Sequence of chain 1.B:
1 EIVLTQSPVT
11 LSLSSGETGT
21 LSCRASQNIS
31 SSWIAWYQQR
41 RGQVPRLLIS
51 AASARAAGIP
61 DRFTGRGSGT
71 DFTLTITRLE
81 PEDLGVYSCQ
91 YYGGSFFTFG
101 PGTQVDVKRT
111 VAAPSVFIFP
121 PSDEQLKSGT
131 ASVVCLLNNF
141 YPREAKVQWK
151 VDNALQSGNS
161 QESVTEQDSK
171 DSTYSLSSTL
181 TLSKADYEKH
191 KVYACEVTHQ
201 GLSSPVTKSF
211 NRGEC

Binding-site contacts:
Ligand atom C3 contacts residue ASN28 of chain 1.B at 3.8 Å.
Ligand atom C2 contacts residue ASN28 of chain 1.B at 2.4 Å.
Ligand atom C5 contacts residue ASN28 of chain 1.B at 3.7 Å.
Ligand atom C4 contacts residue ASN28 of chain 1.B at 4.2 Å.
Ligand atom N2 contacts residue ASN28 of chain 1.B at 2.9 Å (h-bond).
Ligand atom C7 contacts residue ASN28 of chain 1.B at 3.9 Å.
Ligand atom C6 contacts residue GLY69 of chain 1.B at 4.4 Å.
Ligand atom O7 contacts residue ASN28 of chain 1.B at 4.4 Å.
Ligand atom O5 contacts residue ASN28 of chain 1.B at 2.4 Å (h-bond).
Ligand atom C1 contacts residue ASN28 of chain 1.B at 1.4 Å.

This protein binds this small molecule.
Small molecule (SMILES): CC(=O)N[C@H]1[C@H](O[C@H]2[C@H](O)[C@@H](NC(C)=O)CO[C@@H]2CO[C@@H]2O[C@@H](C)[C@@H](O)[C@@H](O)[C@@H]2O)O[C@H](CO)[C@@H](O)[C@@H]1O